The small molecule below binds the protein below.
Small molecule (SMILES): N[C@@H](CCCC[NH3+])C(=O)O

Binding-site contacts:
Ligand atom C contacts residue VAL1 of chain 1.B at 3.6 Å (hydrophobic).
Ligand atom C contacts residue HIS231 of chain 1.A at 4.0 Å.
Ligand atom O contacts residue VAL1 of chain 1.B at 3.9 Å.
Ligand atom NZ contacts residue THR129 of chain 1.A at 4.0 Å.
Ligand atom CD contacts residue ASN111 of chain 1.A at 3.9 Å.
Ligand atom CA contacts residue VAL1 of chain 1.B at 2.5 Å (hydrophobic).
Ligand atom CG contacts residue ASN112 of chain 1.A at 4.2 Å.
Ligand atom C contacts residue ASN112 of chain 1.A at 4.3 Å.
Ligand atom CA contacts residue ARG203 of chain 1.A at 4.4 Å.
Ligand atom CB contacts residue LEU202 of chain 1.A at 3.8 Å (hydrophobic).
Ligand atom CA contacts residue LEU202 of chain 1.A at 4.5 Å (hydrophobic).
Ligand atom NZ contacts residue TYR193 of chain 1.A at 4.4 Å.
Ligand atom CB contacts residue VAL1 of chain 1.B at 3.5 Å (hydrophobic).
Ligand atom O contacts residue ASN112 of chain 1.A at 3.6 Å (h-bond).
Ligand atom OXT contacts residue HIS231 of chain 1.A at 4.0 Å.
Ligand atom CE contacts residue PHE130 of chain 1.A at 4.3 Å (hydrophobic).
Ligand atom CA contacts residue ASN112 of chain 1.A at 4.0 Å.
Ligand atom NZ contacts residue PHE130 of chain 1.A at 4.2 Å.
Ligand atom O contacts residue HIS231 of chain 1.A at 3.9 Å.
Ligand atom CB contacts residue ASN112 of chain 1.A at 4.2 Å.
Ligand atom NZ contacts residue LEU202 of chain 1.A at 4.2 Å.
Ligand atom N contacts residue ASN112 of chain 1.A at 3.2 Å (h-bond).
Ligand atom CA contacts residue HIS231 of chain 1.A at 4.3 Å.
Ligand atom N contacts residue VAL1 of chain 1.B at 1.4 Å.
Ligand atom N contacts residue HIS231 of chain 1.A at 4.1 Å.
Ligand atom CD contacts residue PHE130 of chain 1.A at 3.6 Å (hydrophobic).
Ligand atom CG contacts residue ASN111 of chain 1.A at 4.2 Å.
Ligand atom CE contacts residue LEU202 of chain 1.A at 4.0 Å (hydrophobic).

Sequence of chain 1.A:
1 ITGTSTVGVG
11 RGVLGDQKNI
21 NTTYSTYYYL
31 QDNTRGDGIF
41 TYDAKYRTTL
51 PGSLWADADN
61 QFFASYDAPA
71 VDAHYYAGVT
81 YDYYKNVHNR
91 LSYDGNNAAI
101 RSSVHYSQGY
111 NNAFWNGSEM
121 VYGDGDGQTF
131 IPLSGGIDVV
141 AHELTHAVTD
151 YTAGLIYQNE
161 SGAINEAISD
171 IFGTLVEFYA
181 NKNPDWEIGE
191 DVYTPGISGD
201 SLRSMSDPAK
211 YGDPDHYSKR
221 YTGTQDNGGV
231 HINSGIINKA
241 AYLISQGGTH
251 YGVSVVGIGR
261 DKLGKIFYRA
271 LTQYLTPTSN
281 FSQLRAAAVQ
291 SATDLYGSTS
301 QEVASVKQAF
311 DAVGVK